Sequence of chain 1.B:
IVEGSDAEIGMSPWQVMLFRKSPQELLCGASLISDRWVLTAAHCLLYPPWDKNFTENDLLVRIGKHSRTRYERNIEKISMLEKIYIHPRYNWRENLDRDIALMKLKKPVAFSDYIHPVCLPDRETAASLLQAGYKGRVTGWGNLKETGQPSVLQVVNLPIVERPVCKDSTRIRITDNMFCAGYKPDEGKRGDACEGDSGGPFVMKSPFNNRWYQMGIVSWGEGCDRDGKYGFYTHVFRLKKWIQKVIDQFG

The small molecule below binds the protein below.
Small molecule (SMILES): [H]/N=C(\N)c1ccc(CNC(=O)[C@@H]2CCCN2C(=O)CCC(C)C)cc1

Binding-site contacts:
Ligand atom C30 contacts residue GLY228 of chain 1.B at 3.7 Å.
Ligand atom C1 contacts residue SER226 of chain 1.B at 3.8 Å.
Ligand atom C29 contacts residue GLY230 of chain 1.B at 3.7 Å.
Ligand atom N47 contacts residue ASP199 of chain 1.B at 2.8 Å (salt-bridge).
Ligand atom C2 contacts residue HIS43 of chain 1.B at 3.4 Å.
Ligand atom O22 contacts residue TRP50 of chain 1.B at 3.7 Å.
Ligand atom C21 contacts residue ASP199 of chain 1.B at 3.5 Å.
Ligand atom N23 contacts residue TRP227 of chain 1.B at 3.9 Å.
Ligand atom N23 contacts residue SER226 of chain 1.B at 3.0 Å (h-bond).
Ligand atom C49 contacts residue TRP227 of chain 1.B at 3.6 Å (hydrophobic).
Ligand atom N46 contacts residue GLY228 of chain 1.B at 3.8 Å.
Ligand atom N23 contacts residue HIS43 of chain 1.B at 3.6 Å.
Ligand atom C12 contacts residue GLU94 of chain 1.B at 3.9 Å.
Ligand atom C28 contacts residue TRP227 of chain 1.B at 3.8 Å (hydrophobic).
Ligand atom C3 contacts residue TYR47 of chain 1.B at 3.4 Å (hydrophobic).
Ligand atom C3 contacts residue TRP50 of chain 1.B at 3.9 Å (hydrophobic).
Ligand atom N46 contacts residue CYS231 of chain 1.B at 3.7 Å.
Ligand atom C21 contacts residue GLY228 of chain 1.B at 3.6 Å.
Ligand atom C27 contacts residue VAL225 of chain 1.B at 3.8 Å (hydrophobic).
Ligand atom O32 contacts residue GLY228 of chain 1.B at 3.5 Å (h-bond).
Ligand atom C24 contacts residue SER205 of chain 1.B at 3.3 Å.
Ligand atom N46 contacts residue ALA200 of chain 1.B at 3.1 Å (h-bond).
Ligand atom N46 contacts residue GLY230 of chain 1.B at 3.0 Å (h-bond).
Ligand atom C17 contacts residue LEU96 of chain 1.B at 3.9 Å (hydrophobic).
Ligand atom C49 contacts residue ASN95 of chain 1.B at 3.9 Å.
Ligand atom C26 contacts residue VAL225 of chain 1.B at 3.8 Å (hydrophobic).
Ligand atom N47 contacts residue GLY238 of chain 1.B at 3.4 Å.
Ligand atom O32 contacts residue TRP227 of chain 1.B at 3.2 Å.
Ligand atom C7 contacts residue SER226 of chain 1.B at 3.9 Å.
Ligand atom C2 contacts residue LEU96 of chain 1.B at 3.8 Å (hydrophobic).
Ligand atom N23 contacts residue SER205 of chain 1.B at 3.7 Å.
Ligand atom C4 contacts residue TYR47 of chain 1.B at 3.4 Å (hydrophobic).
Ligand atom C28 contacts residue GLY228 of chain 1.B at 3.6 Å.
Ligand atom N47 contacts residue ALA200 of chain 1.B at 3.4 Å (h-bond).
Ligand atom C1 contacts residue LEU96 of chain 1.B at 3.6 Å (hydrophobic).
Ligand atom C14 contacts residue TRP227 of chain 1.B at 3.9 Å (hydrophobic).
Ligand atom C29 contacts residue GLY228 of chain 1.B at 3.4 Å.
Ligand atom C21 contacts residue ALA200 of chain 1.B at 3.1 Å (hydrophobic).
Ligand atom N46 contacts residue ASP199 of chain 1.B at 2.8 Å (salt-bridge).
Ligand atom C28 contacts residue ALA200 of chain 1.B at 3.8 Å (hydrophobic).